A protein and the small-molecule ligand that binds it are described below.
Small molecule (SMILES): O=C([O-])C(=O)[O-]

Binding-site contacts:
Ligand atom C2 contacts residue TYR212 of chain 1.D at 3.6 Å (hydrophobic).
Ligand atom C2 contacts residue SER50 of chain 1.D at 4.5 Å.
Ligand atom O1 contacts residue GLY48 of chain 1.D at 4.1 Å.
Ligand atom C2 contacts residue ASP88 of chain 1.D at 3.4 Å.
Ligand atom C2 contacts residue MG1 of chain 1.Q at 3.3 Å.
Ligand atom O1 contacts residue GLY49 of chain 1.D at 3.5 Å (h-bond).
Ligand atom O2 contacts residue TYR212 of chain 1.D at 3.8 Å.
Ligand atom C2 contacts residue GLY48 of chain 1.D at 4.3 Å.
Ligand atom C1 contacts residue ASP88 of chain 1.D at 3.5 Å.
Ligand atom O4 contacts residue ASP88 of chain 1.D at 3.2 Å (salt-bridge).
Ligand atom O2 contacts residue HIS235 of chain 1.D at 3.2 Å (h-bond).
Ligand atom C1 contacts residue GLY49 of chain 1.D at 3.9 Å.
Ligand atom C1 contacts residue GLY48 of chain 1.D at 3.8 Å.
Ligand atom C1 contacts residue SER50 of chain 1.D at 3.0 Å.
Ligand atom O1 contacts residue ASP88 of chain 1.D at 3.2 Å (salt-bridge).
Ligand atom O3 contacts residue MG1 of chain 1.Q at 4.5 Å.
Ligand atom O2 contacts residue MG1 of chain 1.Q at 4.5 Å.
Ligand atom C2 contacts residue HIS235 of chain 1.D at 3.8 Å.
Ligand atom C1 contacts residue HIS235 of chain 1.D at 3.7 Å.
Ligand atom O3 contacts residue VAL51 of chain 1.D at 4.4 Å.
Ligand atom O4 contacts residue MG1 of chain 1.Q at 2.7 Å.
Ligand atom O1 contacts residue ASP61 of chain 1.D at 3.5 Å (salt-bridge).
Ligand atom O1 contacts residue SER50 of chain 1.D at 3.0 Å (h-bond).
Ligand atom O4 contacts residue TYR212 of chain 1.D at 3.6 Å.
Ligand atom C1 contacts residue TYR212 of chain 1.D at 4.2 Å (hydrophobic).
Ligand atom O3 contacts residue GLY48 of chain 1.D at 3.6 Å.
Ligand atom O3 contacts residue GLY49 of chain 1.D at 4.2 Å.
Ligand atom O1 contacts residue MG1 of chain 1.Q at 2.5 Å.
Ligand atom O3 contacts residue HIS235 of chain 1.D at 2.8 Å (h-bond).
Ligand atom O2 contacts residue ASP88 of chain 1.D at 4.1 Å.
Ligand atom C2 contacts residue ARG159 of chain 1.D at 4.4 Å.
Ligand atom O4 contacts residue ARG159 of chain 1.D at 3.4 Å (salt-bridge).
Ligand atom C1 contacts residue MG1 of chain 1.Q at 3.3 Å.
Ligand atom O2 contacts residue GLY48 of chain 1.D at 4.2 Å.
Ligand atom O3 contacts residue SER50 of chain 1.D at 2.3 Å (h-bond).

Sequence of chain 1.D:
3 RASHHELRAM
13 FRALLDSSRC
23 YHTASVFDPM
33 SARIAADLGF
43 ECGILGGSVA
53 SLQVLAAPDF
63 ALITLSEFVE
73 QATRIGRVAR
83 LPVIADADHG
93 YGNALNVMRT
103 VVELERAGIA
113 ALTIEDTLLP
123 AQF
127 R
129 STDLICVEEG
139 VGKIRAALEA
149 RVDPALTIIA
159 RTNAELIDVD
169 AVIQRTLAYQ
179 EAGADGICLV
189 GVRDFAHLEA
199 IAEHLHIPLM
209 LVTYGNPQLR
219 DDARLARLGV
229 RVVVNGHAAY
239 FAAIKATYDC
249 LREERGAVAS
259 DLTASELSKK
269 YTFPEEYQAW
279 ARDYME